A protein and the small-molecule ligand that binds it are described below.
Small molecule (SMILES): NC(=O)C(=O)O

Sequence of chain 2.A:
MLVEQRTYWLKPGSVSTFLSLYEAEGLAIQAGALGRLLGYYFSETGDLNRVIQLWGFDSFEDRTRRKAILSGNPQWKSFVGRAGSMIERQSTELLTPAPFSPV

Binding-site contacts:
Ligand atom O1 contacts residue TRP84 of chain 2.A at 3.6 Å.
Ligand atom O1 contacts residue PHE26 of chain 2.A at 3.9 Å.
Ligand atom N1 contacts residue GLN38 of chain 2.A at 3.9 Å.
Ligand atom C2 contacts residue VAL88 of chain 2.A at 4.4 Å (hydrophobic).
Ligand atom O2 contacts residue PHE87 of chain 2.A at 3.8 Å.
Ligand atom C2 contacts residue TRP84 of chain 2.A at 4.1 Å (hydrophobic).
Ligand atom O1 contacts residue PHE87 of chain 2.A at 3.8 Å.
Ligand atom C2 contacts residue TYR16 of chain 2.A at 4.0 Å (hydrophobic).
Ligand atom O2 contacts residue VAL88 of chain 2.A at 4.4 Å.
Ligand atom C1 contacts residue TYR16 of chain 2.A at 3.5 Å (hydrophobic).
Ligand atom C1 contacts residue TRP84 of chain 2.A at 3.7 Å (hydrophobic).
Ligand atom O1 contacts residue GLN38 of chain 2.A at 4.4 Å.
Ligand atom O1 contacts residue TYR16 of chain 2.A at 3.9 Å.
Ligand atom O1 contacts residue TYR30 of chain 2.A at 4.2 Å.
Ligand atom O1 contacts residue TYR48 of chain 2.A at 4.5 Å.
Ligand atom C2 contacts residue PHE87 of chain 2.A at 4.4 Å (hydrophobic).
Ligand atom O2 contacts residue PHE26 of chain 2.A at 4.2 Å.
Ligand atom C2 contacts residue ILE95 of chain 2.A at 4.0 Å (hydrophobic).
Ligand atom O3 contacts residue TYR16 of chain 2.A at 4.1 Å.
Ligand atom C1 contacts residue PHE87 of chain 2.A at 4.4 Å (hydrophobic).
Ligand atom O3 contacts residue VAL88 of chain 2.A at 4.2 Å.
Ligand atom O2 contacts residue ILE95 of chain 2.A at 3.7 Å.
Ligand atom O3 contacts residue ILE95 of chain 2.A at 4.0 Å.
Ligand atom N1 contacts residue TRP84 of chain 2.A at 3.7 Å.
Ligand atom O3 contacts residue TRP84 of chain 2.A at 4.3 Å.
Ligand atom O3 contacts residue GLN98 of chain 2.A at 4.3 Å.
Ligand atom N1 contacts residue TYR16 of chain 2.A at 2.6 Å (h-bond).